Sequence of chain 1.C:
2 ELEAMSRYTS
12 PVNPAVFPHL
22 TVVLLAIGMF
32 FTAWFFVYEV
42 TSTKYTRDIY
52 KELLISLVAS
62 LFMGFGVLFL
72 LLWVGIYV

Binding-site contacts:
Ligand atom C80 contacts residue PRO12 of chain 1.C at 4.3 Å (hydrophobic).
Ligand atom C01 contacts residue PRO274 of chain 1.I at 3.9 Å (hydrophobic).
Ligand atom C85 contacts residue VAL13 of chain 1.C at 4.5 Å (hydrophobic).
Ligand atom C10 contacts residue PHE63 of chain 1.C at 3.5 Å (hydrophobic).
Ligand atom C08 contacts residue LEU25 of chain 1.C at 4.3 Å (hydrophobic).
Ligand atom C09 contacts residue LEU25 of chain 1.C at 4.1 Å (hydrophobic).
Ligand atom O12 contacts residue VAL277 of chain 1.I at 4.3 Å.
Ligand atom C07 contacts residue LEU25 of chain 1.C at 4.2 Å (hydrophobic).
Ligand atom C07 contacts residue PHE66 of chain 1.C at 4.0 Å (hydrophobic).
Ligand atom C08 contacts residue PHE66 of chain 1.C at 3.8 Å (hydrophobic).
Ligand atom C82 contacts residue PRO12 of chain 1.C at 4.4 Å (hydrophobic).
Ligand atom C01 contacts residue LEU21 of chain 1.C at 3.6 Å (hydrophobic).
Ligand atom C11 contacts residue VAL277 of chain 1.I at 4.4 Å (hydrophobic).
Ligand atom C83 contacts residue PRO274 of chain 1.I at 4.5 Å (hydrophobic).

This small molecule binds to this protein.
Small molecule (SMILES): C[C@H]1CC[C@]2(OC1)O[C@H]1[C@H](O)[C@@H]3[C@H]4CC[C@@H]5C[C@H](O[C@H]6O[C@@H](CO)[C@H](O)[C@@H](O)[C@@H]6O)[C@@H](O)C[C@@]5(C)[C@@H]4CC[C@@]3(C)[C@@H]1[C@H]2C

Sequence of chain 1.I:
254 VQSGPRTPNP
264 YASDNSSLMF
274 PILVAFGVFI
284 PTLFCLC